Sequence of chain 4.B:
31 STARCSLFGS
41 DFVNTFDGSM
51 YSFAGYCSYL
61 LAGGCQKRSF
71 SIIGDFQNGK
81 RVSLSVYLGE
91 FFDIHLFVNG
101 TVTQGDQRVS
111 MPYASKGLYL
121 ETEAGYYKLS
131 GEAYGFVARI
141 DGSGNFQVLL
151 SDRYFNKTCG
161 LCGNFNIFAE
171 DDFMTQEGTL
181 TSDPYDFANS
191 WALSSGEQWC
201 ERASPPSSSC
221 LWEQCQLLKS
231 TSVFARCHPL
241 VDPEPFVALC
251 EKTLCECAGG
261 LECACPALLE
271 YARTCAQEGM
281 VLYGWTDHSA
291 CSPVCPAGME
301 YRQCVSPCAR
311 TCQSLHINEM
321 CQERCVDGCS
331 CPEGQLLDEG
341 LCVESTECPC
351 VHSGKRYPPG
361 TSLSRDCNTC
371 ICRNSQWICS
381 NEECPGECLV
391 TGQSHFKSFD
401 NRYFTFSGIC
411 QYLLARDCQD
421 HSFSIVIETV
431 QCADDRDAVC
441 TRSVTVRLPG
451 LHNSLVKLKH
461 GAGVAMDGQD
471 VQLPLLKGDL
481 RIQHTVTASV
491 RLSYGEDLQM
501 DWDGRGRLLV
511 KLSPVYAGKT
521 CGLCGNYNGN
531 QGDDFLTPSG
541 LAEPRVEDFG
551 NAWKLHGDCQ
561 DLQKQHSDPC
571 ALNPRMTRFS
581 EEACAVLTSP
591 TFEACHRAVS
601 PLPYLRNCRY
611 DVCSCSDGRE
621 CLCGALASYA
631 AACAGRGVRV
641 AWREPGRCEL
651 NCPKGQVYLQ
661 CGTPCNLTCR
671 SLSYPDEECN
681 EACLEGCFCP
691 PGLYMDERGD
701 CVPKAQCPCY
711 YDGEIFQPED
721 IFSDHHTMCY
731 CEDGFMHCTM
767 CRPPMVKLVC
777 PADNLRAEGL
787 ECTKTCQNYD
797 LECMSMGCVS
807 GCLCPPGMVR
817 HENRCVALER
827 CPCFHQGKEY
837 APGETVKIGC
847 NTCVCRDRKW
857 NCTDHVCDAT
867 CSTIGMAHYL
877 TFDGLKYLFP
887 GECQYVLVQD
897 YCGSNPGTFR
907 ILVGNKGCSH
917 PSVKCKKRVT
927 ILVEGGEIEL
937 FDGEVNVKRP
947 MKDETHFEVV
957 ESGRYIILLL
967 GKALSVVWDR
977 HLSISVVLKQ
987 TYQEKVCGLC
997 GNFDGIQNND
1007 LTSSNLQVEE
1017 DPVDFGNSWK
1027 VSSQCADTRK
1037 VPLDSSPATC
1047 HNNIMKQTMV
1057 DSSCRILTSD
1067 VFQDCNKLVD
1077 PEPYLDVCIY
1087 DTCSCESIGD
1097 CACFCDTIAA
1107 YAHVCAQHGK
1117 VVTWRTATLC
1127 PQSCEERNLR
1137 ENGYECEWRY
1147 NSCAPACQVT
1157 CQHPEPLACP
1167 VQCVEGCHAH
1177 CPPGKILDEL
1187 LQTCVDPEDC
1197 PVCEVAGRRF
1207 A

The protein below binds the small molecule below.
Small molecule (SMILES): CC(=O)N[C@@H]1[C@@H](O)[C@H](O)[C@@H](CO)O[C@H]1O

Binding-site contacts:
Ligand atom C7 contacts residue ASN666 of chain 4.B at 3.3 Å.
Ligand atom C2 contacts residue ASN666 of chain 4.B at 2.5 Å.
Ligand atom C4 contacts residue ASN666 of chain 4.B at 4.2 Å.
Ligand atom C8 contacts residue ASN666 of chain 4.B at 4.1 Å.
Ligand atom C6 contacts residue THR663 of chain 4.B at 3.9 Å.
Ligand atom N2 contacts residue ASN666 of chain 4.B at 2.9 Å (h-bond).
Ligand atom C1 contacts residue ASN666 of chain 4.B at 1.4 Å.
Ligand atom C3 contacts residue ASN666 of chain 4.B at 3.8 Å.
Ligand atom C5 contacts residue ASN666 of chain 4.B at 3.7 Å.
Ligand atom O7 contacts residue ASN666 of chain 4.B at 3.2 Å (h-bond).
Ligand atom C8 contacts residue LEU693 of chain 4.B at 4.3 Å (hydrophobic).
Ligand atom O5 contacts residue ASN666 of chain 4.B at 2.4 Å (h-bond).
Ligand atom O5 contacts residue THR663 of chain 4.B at 4.4 Å.
Ligand atom C8 contacts residue PRO691 of chain 4.B at 4.4 Å (hydrophobic).
Ligand atom C5 contacts residue THR663 of chain 4.B at 4.1 Å.